Sequence of chain 4.G:
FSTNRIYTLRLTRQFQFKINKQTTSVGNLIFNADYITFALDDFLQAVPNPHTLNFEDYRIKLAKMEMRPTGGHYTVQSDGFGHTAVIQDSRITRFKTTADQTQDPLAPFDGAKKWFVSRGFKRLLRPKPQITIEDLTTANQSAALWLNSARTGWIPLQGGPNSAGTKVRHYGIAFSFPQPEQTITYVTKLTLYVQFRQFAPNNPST

Sequence of chain 12.A:
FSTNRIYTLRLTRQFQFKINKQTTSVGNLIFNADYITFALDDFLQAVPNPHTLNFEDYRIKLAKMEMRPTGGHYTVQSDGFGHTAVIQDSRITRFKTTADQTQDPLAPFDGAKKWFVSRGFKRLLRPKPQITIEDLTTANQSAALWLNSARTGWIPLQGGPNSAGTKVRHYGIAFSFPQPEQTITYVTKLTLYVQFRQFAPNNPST

Binding-site contacts:
Ligand atom C8 contacts residue TYR244 of chain 4.C at 3.2 Å (hydrophobic).
Ligand atom C5 contacts residue LEU175 of chain 4.C at 3.8 Å (hydrophobic).
Ligand atom N4 contacts residue LYS173 of chain 4.C at 3.6 Å (salt-bridge).
Ligand atom C2' contacts residue TYR244 of chain 4.C at 3.7 Å (hydrophobic).
Ligand atom OP1 contacts residue PHE52 of chain 12.A at 3.1 Å.
Ligand atom N3 contacts residue THR59 of chain 4.C at 3.2 Å (h-bond).
Ligand atom C6 contacts residue LEU175 of chain 4.C at 3.8 Å (hydrophobic).
Ligand atom C2 contacts residue GLN246 of chain 4.C at 3.7 Å.
Ligand atom OP1 contacts residue LYS164 of chain 4.G at 3.4 Å.
Ligand atom P contacts residue TYR244 of chain 4.C at 3.9 Å.
Ligand atom OP2 contacts residue LYS165 of chain 4.G at 3.2 Å (salt-bridge).
Ligand atom C5' contacts residue LEU113 of chain 4.C at 3.9 Å (hydrophobic).
Ligand atom N7 contacts residue LYS115 of chain 4.C at 2.9 Å (salt-bridge).
Ligand atom C2 contacts residue THR59 of chain 4.C at 3.5 Å.
Ligand atom C7 contacts residue ARG56 of chain 12.A at 3.9 Å.
Ligand atom O6 contacts residue LYS173 of chain 4.C at 3.1 Å.
Ligand atom OP1 contacts residue ALA163 of chain 4.G at 3.8 Å.
Ligand atom O5' contacts residue TYR244 of chain 4.C at 3.7 Å.
Ligand atom OP1 contacts residue ARG61 of chain 4.C at 3.9 Å.
Ligand atom N1 contacts residue THR59 of chain 4.C at 4.0 Å.
Ligand atom O6 contacts residue LEU175 of chain 4.C at 3.9 Å.
Ligand atom C8 contacts residue LEU175 of chain 4.C at 3.9 Å (hydrophobic).
Ligand atom N7 contacts residue TYR244 of chain 4.C at 3.9 Å.
Ligand atom O3' contacts residue ARG61 of chain 4.C at 3.9 Å.
Ligand atom O4 contacts residue ARG56 of chain 12.A at 3.2 Å (salt-bridge).
Ligand atom OP1 contacts residue LYS165 of chain 4.G at 2.8 Å (salt-bridge).
Ligand atom OP2 contacts residue TYR244 of chain 4.C at 2.8 Å (h-bond).
Ligand atom C5 contacts residue LYS173 of chain 4.C at 3.8 Å.
Ligand atom O6 contacts residue LYS115 of chain 4.C at 3.6 Å.
Ligand atom P contacts residue ARG61 of chain 4.C at 3.6 Å.
Ligand atom N9 contacts residue LEU175 of chain 4.C at 3.7 Å.
Ligand atom P contacts residue LYS165 of chain 4.G at 3.9 Å.
Ligand atom C8 contacts residue LYS115 of chain 4.C at 3.9 Å.
Ligand atom O3' contacts residue LYS112 of chain 4.C at 3.5 Å.
Ligand atom C5 contacts residue LYS115 of chain 4.C at 3.8 Å.
Ligand atom O2 contacts residue GLN246 of chain 4.C at 2.5 Å (h-bond).
Ligand atom C4 contacts residue LEU175 of chain 4.C at 3.6 Å (hydrophobic).
Ligand atom O2 contacts residue THR59 of chain 4.C at 3.4 Å (h-bond).
Ligand atom OP2 contacts residue ARG61 of chain 4.C at 2.8 Å (salt-bridge).
Ligand atom C7 contacts residue PHE52 of chain 12.A at 3.7 Å (hydrophobic).

Sequence of chain 4.C:
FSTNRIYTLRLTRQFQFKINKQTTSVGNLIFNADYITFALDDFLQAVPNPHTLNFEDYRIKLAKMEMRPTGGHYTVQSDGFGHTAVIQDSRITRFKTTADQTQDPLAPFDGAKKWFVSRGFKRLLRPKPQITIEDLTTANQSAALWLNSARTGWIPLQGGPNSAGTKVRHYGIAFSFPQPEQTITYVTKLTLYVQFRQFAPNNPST

A small-molecule ligand and the protein it binds are described below.
Small molecule (SMILES): Cc1cn([C@H]2C[C@H](O)[C@@H](CO[P](=O)(O)O[C@H]3C[C@H](n4cnc5c(=O)[nH]c(N)nc54)O[C@@H]3CO[P](=O)(O)O[C@H]3C[C@H](n4ccc(N)nc4=O)O[C@@H]3COP(=O)=O)O2)c(=O)[nH]c1=O